The small molecule below binds the protein below.
Small molecule (SMILES): Nc1ccnc(=O)[nH]1

Sequence of chain 1.C:
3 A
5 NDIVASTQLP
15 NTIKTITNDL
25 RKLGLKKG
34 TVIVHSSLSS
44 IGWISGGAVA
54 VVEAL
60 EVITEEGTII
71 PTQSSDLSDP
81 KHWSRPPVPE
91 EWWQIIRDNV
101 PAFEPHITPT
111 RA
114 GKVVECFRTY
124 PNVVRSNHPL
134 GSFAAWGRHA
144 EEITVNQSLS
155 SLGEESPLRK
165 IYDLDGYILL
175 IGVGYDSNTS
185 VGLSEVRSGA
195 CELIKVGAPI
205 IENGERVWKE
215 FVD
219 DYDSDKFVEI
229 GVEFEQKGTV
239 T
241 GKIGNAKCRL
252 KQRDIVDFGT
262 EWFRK

Binding-site contacts:
Ligand atom C6 contacts residue ARG111 of chain 1.C at 3.8 Å.
Ligand atom C6 contacts residue SER75 of chain 1.C at 3.4 Å.
Ligand atom N4 contacts residue ARG85 of chain 1.C at 3.4 Å (salt-bridge).
Ligand atom C6 contacts residue TRP83 of chain 1.C at 3.8 Å (hydrophobic).
Ligand atom N3 contacts residue TRP83 of chain 1.C at 3.3 Å.
Ligand atom N4 contacts residue ARG111 of chain 1.C at 4.2 Å.
Ligand atom O2 contacts residue SER84 of chain 1.C at 3.1 Å (h-bond).
Ligand atom C2 contacts residue TRP83 of chain 1.C at 3.7 Å (hydrophobic).
Ligand atom N1 contacts residue SER75 of chain 1.C at 4.3 Å.
Ligand atom N4 contacts residue PRO86 of chain 1.C at 2.9 Å (h-bond).
Ligand atom N4 contacts residue TRP83 of chain 1.C at 3.4 Å.
Ligand atom C5 contacts residue ASP76 of chain 1.C at 3.8 Å.
Ligand atom C5 contacts residue ARG85 of chain 1.C at 4.4 Å.
Ligand atom N3 contacts residue ARG111 of chain 1.C at 4.1 Å.
Ligand atom O2 contacts residue TRP83 of chain 1.C at 3.6 Å.
Ligand atom C6 contacts residue ASP76 of chain 1.C at 4.4 Å.
Ligand atom C4 contacts residue ARG111 of chain 1.C at 3.9 Å.
Ligand atom C4 contacts residue ARG85 of chain 1.C at 3.6 Å.
Ligand atom N3 contacts residue PRO86 of chain 1.C at 3.8 Å.
Ligand atom O2 contacts residue HIS82 of chain 1.C at 4.3 Å.
Ligand atom O2 contacts residue ARG85 of chain 1.C at 3.6 Å.
Ligand atom C2 contacts residue ARG111 of chain 1.C at 4.2 Å.
Ligand atom C2 contacts residue SER84 of chain 1.C at 3.6 Å.
Ligand atom N3 contacts residue SER84 of chain 1.C at 3.4 Å (h-bond).
Ligand atom C2 contacts residue ARG85 of chain 1.C at 3.7 Å.
Ligand atom N1 contacts residue TRP83 of chain 1.C at 3.8 Å.
Ligand atom C4 contacts residue PRO86 of chain 1.C at 3.8 Å (hydrophobic).
Ligand atom C5 contacts residue ARG111 of chain 1.C at 3.6 Å.
Ligand atom C5 contacts residue TRP83 of chain 1.C at 3.8 Å (hydrophobic).
Ligand atom C5 contacts residue SER75 of chain 1.C at 4.1 Å.
Ligand atom C6 contacts residue SER78 of chain 1.C at 4.2 Å.
Ligand atom N3 contacts residue ARG85 of chain 1.C at 3.1 Å (salt-bridge).
Ligand atom C4 contacts residue TRP83 of chain 1.C at 3.4 Å (hydrophobic).
Ligand atom N1 contacts residue ARG111 of chain 1.C at 4.1 Å.